Sequence of chain 1.D:
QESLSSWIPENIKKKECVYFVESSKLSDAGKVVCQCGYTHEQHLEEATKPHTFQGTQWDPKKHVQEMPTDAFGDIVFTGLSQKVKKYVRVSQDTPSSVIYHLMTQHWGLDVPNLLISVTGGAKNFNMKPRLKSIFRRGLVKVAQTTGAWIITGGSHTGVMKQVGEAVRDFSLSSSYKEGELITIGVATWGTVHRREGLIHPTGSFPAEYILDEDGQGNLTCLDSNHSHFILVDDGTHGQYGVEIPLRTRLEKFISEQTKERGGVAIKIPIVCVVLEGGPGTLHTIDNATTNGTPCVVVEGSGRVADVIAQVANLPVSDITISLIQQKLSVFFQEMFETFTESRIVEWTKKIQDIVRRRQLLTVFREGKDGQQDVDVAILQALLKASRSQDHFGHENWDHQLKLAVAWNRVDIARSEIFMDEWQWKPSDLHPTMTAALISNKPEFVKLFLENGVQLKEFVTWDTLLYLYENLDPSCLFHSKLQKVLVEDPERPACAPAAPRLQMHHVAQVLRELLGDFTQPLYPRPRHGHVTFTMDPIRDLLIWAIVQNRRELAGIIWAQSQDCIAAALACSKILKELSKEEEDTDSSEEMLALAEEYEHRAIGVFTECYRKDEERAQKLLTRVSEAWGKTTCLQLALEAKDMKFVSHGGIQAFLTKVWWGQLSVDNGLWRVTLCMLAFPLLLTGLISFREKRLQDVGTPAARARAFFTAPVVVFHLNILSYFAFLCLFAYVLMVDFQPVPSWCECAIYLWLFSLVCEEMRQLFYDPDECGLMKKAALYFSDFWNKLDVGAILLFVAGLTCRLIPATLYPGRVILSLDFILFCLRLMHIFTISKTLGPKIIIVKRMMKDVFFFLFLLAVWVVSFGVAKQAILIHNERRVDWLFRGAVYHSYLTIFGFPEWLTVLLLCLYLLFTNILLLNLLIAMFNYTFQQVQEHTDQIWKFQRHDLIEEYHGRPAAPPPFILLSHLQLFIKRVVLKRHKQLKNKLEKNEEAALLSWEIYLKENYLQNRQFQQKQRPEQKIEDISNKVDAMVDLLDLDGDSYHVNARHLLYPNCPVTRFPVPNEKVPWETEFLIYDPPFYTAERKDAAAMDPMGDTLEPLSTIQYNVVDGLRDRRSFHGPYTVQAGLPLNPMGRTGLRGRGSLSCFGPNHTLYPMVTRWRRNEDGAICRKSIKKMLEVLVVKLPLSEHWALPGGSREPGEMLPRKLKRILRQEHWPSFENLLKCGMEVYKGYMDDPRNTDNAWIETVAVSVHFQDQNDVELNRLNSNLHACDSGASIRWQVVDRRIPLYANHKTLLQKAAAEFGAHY

Binding-site contacts:
Ligand atom N7 contacts residue ARG1440 of chain 1.D at 3.3 Å (salt-bridge).
Ligand atom N9 contacts residue TYR1492 of chain 1.D at 4.3 Å.
Ligand atom O5' contacts residue ARG1440 of chain 1.D at 3.2 Å (salt-bridge).
Ligand atom N6 contacts residue PRO1439 of chain 1.D at 4.4 Å.
Ligand atom O2D contacts residue LEU1388 of chain 1.D at 2.4 Å (h-bond).
Ligand atom C6 contacts residue PRO1439 of chain 1.D at 4.3 Å (hydrophobic).
Ligand atom C2 contacts residue TYR1492 of chain 1.D at 3.4 Å (hydrophobic).
Ligand atom C3D contacts residue LEU1388 of chain 1.D at 4.2 Å (hydrophobic).
Ligand atom O3A contacts residue ARG1440 of chain 1.D at 3.9 Å.
Ligand atom C3D contacts residue SER1389 of chain 1.D at 3.6 Å.
Ligand atom C2D contacts residue LEU1388 of chain 1.D at 3.7 Å (hydrophobic).
Ligand atom O2' contacts residue TYR1492 of chain 1.D at 2.3 Å (h-bond).
Ligand atom C1' contacts residue TYR1492 of chain 1.D at 4.2 Å (hydrophobic).
Ligand atom N7 contacts residue ASP1438 of chain 1.D at 3.5 Å (salt-bridge).
Ligand atom N6 contacts residue ASP1438 of chain 1.D at 2.5 Å (salt-bridge).
Ligand atom N9 contacts residue ARG1440 of chain 1.D at 4.3 Å.
Ligand atom C4D contacts residue LEU1386 of chain 1.D at 3.7 Å (hydrophobic).
Ligand atom C6 contacts residue TYR1492 of chain 1.D at 3.9 Å (hydrophobic).
Ligand atom O4' contacts residue ARG1440 of chain 1.D at 4.3 Å.
Ligand atom C5 contacts residue TYR1492 of chain 1.D at 4.1 Å (hydrophobic).
Ligand atom C6 contacts residue ASN1494 of chain 1.D at 4.3 Å.
Ligand atom O4' contacts residue PRO1255 of chain 1.D at 4.2 Å.
Ligand atom O2D contacts residue SER1389 of chain 1.D at 3.9 Å.
Ligand atom C5 contacts residue ASP1438 of chain 1.D at 3.7 Å.
Ligand atom PA contacts residue ARG1440 of chain 1.D at 3.3 Å.
Ligand atom O3D contacts residue SER1389 of chain 1.D at 2.3 Å (h-bond).
Ligand atom C4D contacts residue SER1389 of chain 1.D at 4.0 Å.
Ligand atom O3D contacts residue LEU1386 of chain 1.D at 4.3 Å.
Ligand atom C8 contacts residue ARG1440 of chain 1.D at 3.2 Å.
Ligand atom O4D contacts residue LEU1386 of chain 1.D at 4.2 Å.
Ligand atom N1 contacts residue TYR1492 of chain 1.D at 3.5 Å.
Ligand atom C2' contacts residue TYR1492 of chain 1.D at 3.4 Å (hydrophobic).
Ligand atom O2A contacts residue ARG1440 of chain 1.D at 2.4 Å (salt-bridge).
Ligand atom N1 contacts residue ASN1494 of chain 1.D at 4.3 Å.
Ligand atom C4 contacts residue TYR1492 of chain 1.D at 3.8 Å (hydrophobic).
Ligand atom O3D contacts residue LEU1388 of chain 1.D at 3.5 Å (h-bond).
Ligand atom C6 contacts residue ASP1438 of chain 1.D at 3.4 Å.
Ligand atom N3 contacts residue TYR1492 of chain 1.D at 3.6 Å.
Ligand atom C5' contacts residue ARG1440 of chain 1.D at 4.3 Å.
Ligand atom N6 contacts residue ASN1494 of chain 1.D at 3.0 Å (h-bond).

The protein below binds the small molecule below.
Small molecule (SMILES): Nc1ncnc2c1ncn2[C@@H]1O[C@H](CO[P](=O)(O)O[P](=O)(O)OC[C@H]2O[C@@H](O)[C@H](O)[C@@H]2O)[C@@H](O)[C@H]1O